This small molecule binds to this protein.
Small molecule (SMILES): OC[C@@H]1[C@@H](O)[C@H](O)[C@@H](O)c2[nH]c(CCc3ccccc3)c[n+]21

Binding-site contacts:
Ligand atom O2 contacts residue GLU387 of chain 1.A at 2.6 Å (salt-bridge).
Ligand atom O2 contacts residue ASN205 of chain 1.A at 3.1 Å (h-bond).
Ligand atom C3 contacts residue TRP425 of chain 1.A at 3.6 Å (hydrophobic).
Ligand atom N1 contacts residue GLU387 of chain 1.A at 3.2 Å (salt-bridge).
Ligand atom C2 contacts residue GLU387 of chain 1.A at 3.4 Å.
Ligand atom O6 contacts residue PHE441 of chain 1.A at 3.5 Å.
Ligand atom O6 contacts residue TRP361 of chain 1.A at 3.2 Å.
Ligand atom N2 contacts residue GLU387 of chain 1.A at 3.6 Å.
Ligand atom O4 contacts residue GLN18 of chain 1.A at 2.9 Å (h-bond).
Ligand atom C2 contacts residue TRP151 of chain 1.A at 3.7 Å (hydrophobic).
Ligand atom O2 contacts residue GLU206 of chain 1.A at 3.7 Å.
Ligand atom C3 contacts residue GLU387 of chain 1.A at 3.7 Å.
Ligand atom O4 contacts residue GLU432 of chain 1.A at 2.5 Å (salt-bridge).
Ligand atom C5 contacts residue TRP425 of chain 1.A at 3.7 Å (hydrophobic).
Ligand atom O6 contacts residue GLU432 of chain 1.A at 2.6 Å (salt-bridge).
Ligand atom O3 contacts residue TRP425 of chain 1.A at 3.6 Å.
Ligand atom C6 contacts residue GLU432 of chain 1.A at 3.4 Å.
Ligand atom C9 contacts residue TYR322 of chain 1.A at 3.7 Å (hydrophobic).
Ligand atom C8 contacts residue GLU387 of chain 1.A at 3.9 Å.
Ligand atom C9 contacts residue GLU206 of chain 1.A at 3.8 Å.
Ligand atom N1 contacts residue TYR322 of chain 1.A at 3.6 Å (h-bond).
Ligand atom C3 contacts residue GLN18 of chain 1.A at 3.8 Å.
Ligand atom O3 contacts residue TRP433 of chain 1.A at 3.0 Å (h-bond).
Ligand atom C3 contacts residue HIS150 of chain 1.A at 3.8 Å.
Ligand atom N2 contacts residue GLU206 of chain 1.A at 2.6 Å (salt-bridge).
Ligand atom C6 contacts residue PHE441 of chain 1.A at 3.3 Å (hydrophobic).
Ligand atom C5 contacts residue GLU387 of chain 1.A at 3.6 Å.
Ligand atom O4 contacts residue TRP425 of chain 1.A at 3.0 Å (h-bond).
Ligand atom C5 contacts residue TYR322 of chain 1.A at 3.5 Å (hydrophobic).
Ligand atom C7 contacts residue GLU206 of chain 1.A at 3.6 Å.
Ligand atom C4 contacts residue GLU432 of chain 1.A at 3.4 Å.
Ligand atom O3 contacts residue HIS150 of chain 1.A at 2.8 Å (h-bond).
Ligand atom C15 contacts residue ALA263 of chain 1.A at 3.8 Å (hydrophobic).
Ligand atom O3 contacts residue GLN18 of chain 1.A at 2.6 Å (h-bond).
Ligand atom C8 contacts residue TYR322 of chain 1.A at 3.3 Å (hydrophobic).
Ligand atom C1 contacts residue GLU206 of chain 1.A at 3.6 Å.
Ligand atom C1 contacts residue GLU387 of chain 1.A at 3.1 Å.
Ligand atom O2 contacts residue HIS150 of chain 1.A at 3.3 Å (h-bond).
Ligand atom C7 contacts residue TYR322 of chain 1.A at 3.5 Å (hydrophobic).
Ligand atom C4 contacts residue TRP425 of chain 1.A at 3.8 Å (hydrophobic).

Sequence of chain 1.A:
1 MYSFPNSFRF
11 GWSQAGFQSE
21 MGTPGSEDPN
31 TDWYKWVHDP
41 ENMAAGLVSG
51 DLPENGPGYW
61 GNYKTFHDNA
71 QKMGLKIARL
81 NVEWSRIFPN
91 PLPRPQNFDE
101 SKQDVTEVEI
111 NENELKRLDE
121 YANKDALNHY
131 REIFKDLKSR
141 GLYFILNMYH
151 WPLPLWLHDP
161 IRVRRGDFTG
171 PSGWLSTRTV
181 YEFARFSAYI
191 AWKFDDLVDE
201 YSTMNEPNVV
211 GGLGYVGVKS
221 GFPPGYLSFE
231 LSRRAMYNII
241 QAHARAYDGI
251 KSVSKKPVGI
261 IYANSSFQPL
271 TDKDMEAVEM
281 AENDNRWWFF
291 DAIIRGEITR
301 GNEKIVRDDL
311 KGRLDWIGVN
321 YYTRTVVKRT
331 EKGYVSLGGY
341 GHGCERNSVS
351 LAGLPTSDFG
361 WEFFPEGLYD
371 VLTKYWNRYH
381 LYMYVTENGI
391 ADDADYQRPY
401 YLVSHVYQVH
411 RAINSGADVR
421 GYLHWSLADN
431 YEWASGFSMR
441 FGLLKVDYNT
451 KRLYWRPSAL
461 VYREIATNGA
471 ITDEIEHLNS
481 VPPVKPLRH